Binding-site contacts:
Ligand atom O contacts residue TRP4 of chain 1.BB at 4.5 Å.
Ligand atom NE1 contacts residue TRP4 of chain 1.BB at 4.1 Å.
Ligand atom CZ2 contacts residue ILE7 of chain 1.BB at 3.9 Å (hydrophobic).
Ligand atom CD2 contacts residue TRP4 of chain 1.BB at 3.7 Å (hydrophobic).
Ligand atom CD1 contacts residue TRP4 of chain 1.BB at 4.4 Å (hydrophobic).
Ligand atom CZ3 contacts residue TRP4 of chain 1.BB at 3.4 Å (hydrophobic).
Ligand atom CH2 contacts residue ASP8 of chain 1.BB at 3.9 Å.
Ligand atom CH2 contacts residue ILE7 of chain 1.BB at 3.6 Å (hydrophobic).
Ligand atom CE2 contacts residue TRP4 of chain 1.BB at 3.7 Å (hydrophobic).
Ligand atom CE3 contacts residue TRP4 of chain 1.BB at 3.4 Å (hydrophobic).
Ligand atom N contacts residue LYS90 of chain 1.MA at 4.5 Å.
Ligand atom CG contacts residue TRP4 of chain 1.BB at 4.2 Å (hydrophobic).
Ligand atom CH2 contacts residue TRP4 of chain 1.BB at 3.4 Å (hydrophobic).
Ligand atom C contacts residue LYS90 of chain 1.MA at 4.0 Å.
Ligand atom CZ2 contacts residue TRP4 of chain 1.BB at 3.9 Å (hydrophobic).
Ligand atom CZ3 contacts residue ASP8 of chain 1.BB at 4.0 Å.
Ligand atom O contacts residue LYS90 of chain 1.MA at 2.8 Å (salt-bridge).
Ligand atom CA contacts residue TRP4 of chain 1.BB at 4.5 Å (hydrophobic).
Ligand atom N contacts residue TRP4 of chain 1.BB at 3.1 Å.

Sequence of chain 1.BB:
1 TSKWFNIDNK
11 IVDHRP

This small molecule binds to this protein.
Small molecule (SMILES): N[C@@H](Cc1c[nH]c2ccccc12)C(=O)O

Sequence of chain 1.MA:
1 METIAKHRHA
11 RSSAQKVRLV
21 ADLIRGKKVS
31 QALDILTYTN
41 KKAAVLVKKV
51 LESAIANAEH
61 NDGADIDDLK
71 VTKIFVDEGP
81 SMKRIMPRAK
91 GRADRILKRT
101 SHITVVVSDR